Binding-site contacts:
Ligand atom O7 contacts residue ASN799 of chain 1.A at 3.7 Å.
Ligand atom C4 contacts residue ASN799 of chain 1.A at 4.2 Å.
Ligand atom C8 contacts residue ARG699 of chain 1.A at 3.8 Å.
Ligand atom O7 contacts residue ALA797 of chain 1.A at 4.0 Å.
Ligand atom N2 contacts residue ASN799 of chain 1.A at 3.1 Å (h-bond).
Ligand atom O5 contacts residue ASN799 of chain 1.A at 2.2 Å (h-bond).
Ligand atom C5 contacts residue ASN799 of chain 1.A at 3.5 Å.
Ligand atom C8 contacts residue SER694 of chain 1.A at 4.4 Å.
Ligand atom C7 contacts residue ASN799 of chain 1.A at 3.6 Å.
Ligand atom C3 contacts residue ASN799 of chain 1.A at 3.8 Å.
Ligand atom O3 contacts residue SER365 of chain 1.A at 4.2 Å.
Ligand atom C2 contacts residue ASN799 of chain 1.A at 2.5 Å.
Ligand atom C1 contacts residue ASN799 of chain 1.A at 1.4 Å.

Sequence of chain 1.A:
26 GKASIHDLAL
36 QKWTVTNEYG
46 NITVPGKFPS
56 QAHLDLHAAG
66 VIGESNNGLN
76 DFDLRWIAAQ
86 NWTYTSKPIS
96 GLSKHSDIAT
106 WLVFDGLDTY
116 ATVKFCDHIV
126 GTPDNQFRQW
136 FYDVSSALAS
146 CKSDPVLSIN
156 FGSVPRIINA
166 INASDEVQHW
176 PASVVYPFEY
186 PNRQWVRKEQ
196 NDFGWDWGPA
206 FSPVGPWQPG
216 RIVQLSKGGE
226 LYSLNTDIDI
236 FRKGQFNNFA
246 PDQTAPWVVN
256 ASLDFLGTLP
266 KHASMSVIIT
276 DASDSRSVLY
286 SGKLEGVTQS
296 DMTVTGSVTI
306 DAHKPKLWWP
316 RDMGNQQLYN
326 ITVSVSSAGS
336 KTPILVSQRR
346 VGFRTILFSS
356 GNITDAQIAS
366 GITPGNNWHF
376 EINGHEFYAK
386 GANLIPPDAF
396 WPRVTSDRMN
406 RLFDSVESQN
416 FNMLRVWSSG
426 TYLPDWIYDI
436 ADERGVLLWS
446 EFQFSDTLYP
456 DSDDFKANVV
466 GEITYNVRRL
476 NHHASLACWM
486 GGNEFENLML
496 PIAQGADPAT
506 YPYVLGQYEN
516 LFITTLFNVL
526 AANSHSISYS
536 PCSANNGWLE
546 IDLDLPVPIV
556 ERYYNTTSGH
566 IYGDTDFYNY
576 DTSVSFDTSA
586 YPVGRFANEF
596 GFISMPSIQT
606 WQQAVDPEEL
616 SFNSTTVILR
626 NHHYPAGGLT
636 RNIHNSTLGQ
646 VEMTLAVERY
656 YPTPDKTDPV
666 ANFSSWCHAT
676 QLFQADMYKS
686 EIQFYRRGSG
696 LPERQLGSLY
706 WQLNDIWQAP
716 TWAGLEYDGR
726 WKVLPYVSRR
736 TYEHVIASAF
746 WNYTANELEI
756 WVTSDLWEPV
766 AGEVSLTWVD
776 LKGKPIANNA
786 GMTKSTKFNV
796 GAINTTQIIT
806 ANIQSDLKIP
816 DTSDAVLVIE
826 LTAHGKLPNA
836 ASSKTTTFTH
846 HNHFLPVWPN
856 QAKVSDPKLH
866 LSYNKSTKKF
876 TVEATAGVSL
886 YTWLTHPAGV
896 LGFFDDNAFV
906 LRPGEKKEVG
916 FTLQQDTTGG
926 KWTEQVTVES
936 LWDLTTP

This protein binds this small molecule.
Small molecule (SMILES): CC(=O)N[C@@H]1[C@@H](O)[C@H](O)[C@@H](CO)O[C@H]1O